Sequence of chain 1.A:
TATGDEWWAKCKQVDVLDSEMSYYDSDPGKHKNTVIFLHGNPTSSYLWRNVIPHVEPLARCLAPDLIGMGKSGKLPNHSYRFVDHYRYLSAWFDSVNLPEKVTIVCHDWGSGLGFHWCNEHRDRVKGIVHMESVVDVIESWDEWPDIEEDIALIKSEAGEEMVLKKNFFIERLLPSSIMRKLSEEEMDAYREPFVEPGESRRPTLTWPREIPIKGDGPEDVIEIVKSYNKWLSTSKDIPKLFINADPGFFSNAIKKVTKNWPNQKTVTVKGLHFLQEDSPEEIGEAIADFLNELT

Binding-site contacts:
Ligand atom C30 contacts residue LEU173 of chain 1.A at 3.5 Å (hydrophobic).
Ligand atom O09 contacts residue PHE250 of chain 1.A at 3.5 Å.
Ligand atom O01 contacts residue ILE211 of chain 1.A at 3.4 Å.
Ligand atom C15 contacts residue PHE250 of chain 1.A at 3.8 Å (hydrophobic).
Ligand atom C18 contacts residue PHE274 of chain 1.A at 3.5 Å (hydrophobic).
Ligand atom C07 contacts residue SER133 of chain 1.A at 3.4 Å.
Ligand atom C19 contacts residue LEU173 of chain 1.A at 3.3 Å (hydrophobic).
Ligand atom C05 contacts residue PHE250 of chain 1.A at 3.7 Å (hydrophobic).
Ligand atom O09 contacts residue TRP144 of chain 1.A at 3.4 Å.
Ligand atom C25 contacts residue PHE169 of chain 1.A at 3.8 Å (hydrophobic).
Ligand atom C19 contacts residue PHE274 of chain 1.A at 3.8 Å (hydrophobic).
Ligand atom C08 contacts residue SER133 of chain 1.A at 3.4 Å.
Ligand atom N03 contacts residue TRP109 of chain 1.A at 3.7 Å.
Ligand atom C11 contacts residue PHE250 of chain 1.A at 3.8 Å (hydrophobic).
Ligand atom C18 contacts residue LEU173 of chain 1.A at 3.8 Å (hydrophobic).
Ligand atom C20 contacts residue SER177 of chain 1.A at 3.5 Å.
Ligand atom C02 contacts residue ILE211 of chain 1.A at 3.8 Å (hydrophobic).
Ligand atom N12 contacts residue ASP108 of chain 1.A at 3.2 Å (salt-bridge).
Ligand atom C07 contacts residue PHE250 of chain 1.A at 3.3 Å (hydrophobic).
Ligand atom C27 contacts residue ASP150 of chain 1.A at 3.5 Å.
Ligand atom N03 contacts residue ASP108 of chain 1.A at 3.7 Å.
Ligand atom C19 contacts residue SER177 of chain 1.A at 3.5 Å.
Ligand atom C10 contacts residue PHE250 of chain 1.A at 3.7 Å (hydrophobic).
Ligand atom O28 contacts residue ASP150 of chain 1.A at 3.3 Å.
Ligand atom N12 contacts residue PHE250 of chain 1.A at 3.4 Å.
Ligand atom C27 contacts residue LEU173 of chain 1.A at 3.8 Å (hydrophobic).
Ligand atom C07 contacts residue GLU132 of chain 1.A at 3.6 Å.
Ligand atom C08 contacts residue PHE250 of chain 1.A at 3.6 Å (hydrophobic).
Ligand atom O01 contacts residue TRP109 of chain 1.A at 3.5 Å (h-bond).
Ligand atom C06 contacts residue VAL134 of chain 1.A at 3.7 Å (hydrophobic).
Ligand atom C04 contacts residue TRP109 of chain 1.A at 3.2 Å (hydrophobic).
Ligand atom C06 contacts residue PHE250 of chain 1.A at 3.4 Å (hydrophobic).
Ligand atom O01 contacts residue PRO208 of chain 1.A at 3.6 Å.
Ligand atom C11 contacts residue ILE211 of chain 1.A at 3.8 Å (hydrophobic).
Ligand atom O28 contacts residue PHE168 of chain 1.A at 3.5 Å.
Ligand atom C06 contacts residue ASP108 of chain 1.A at 3.6 Å.
Ligand atom C29 contacts residue LEU173 of chain 1.A at 3.5 Å (hydrophobic).
Ligand atom O09 contacts residue SER133 of chain 1.A at 2.7 Å (h-bond).
Ligand atom C21 contacts residue PHE249 of chain 1.A at 3.7 Å (hydrophobic).
Ligand atom C04 contacts residue ASP108 of chain 1.A at 3.5 Å.

The small molecule below binds the protein below.
Small molecule (SMILES): O=c1n(Cc2ccc(O)cc2)[nH]c2c(Cc3ccccc3)nc(-c3ccc(O)cc3)c[n+]12